Sequence of chain 1.A:
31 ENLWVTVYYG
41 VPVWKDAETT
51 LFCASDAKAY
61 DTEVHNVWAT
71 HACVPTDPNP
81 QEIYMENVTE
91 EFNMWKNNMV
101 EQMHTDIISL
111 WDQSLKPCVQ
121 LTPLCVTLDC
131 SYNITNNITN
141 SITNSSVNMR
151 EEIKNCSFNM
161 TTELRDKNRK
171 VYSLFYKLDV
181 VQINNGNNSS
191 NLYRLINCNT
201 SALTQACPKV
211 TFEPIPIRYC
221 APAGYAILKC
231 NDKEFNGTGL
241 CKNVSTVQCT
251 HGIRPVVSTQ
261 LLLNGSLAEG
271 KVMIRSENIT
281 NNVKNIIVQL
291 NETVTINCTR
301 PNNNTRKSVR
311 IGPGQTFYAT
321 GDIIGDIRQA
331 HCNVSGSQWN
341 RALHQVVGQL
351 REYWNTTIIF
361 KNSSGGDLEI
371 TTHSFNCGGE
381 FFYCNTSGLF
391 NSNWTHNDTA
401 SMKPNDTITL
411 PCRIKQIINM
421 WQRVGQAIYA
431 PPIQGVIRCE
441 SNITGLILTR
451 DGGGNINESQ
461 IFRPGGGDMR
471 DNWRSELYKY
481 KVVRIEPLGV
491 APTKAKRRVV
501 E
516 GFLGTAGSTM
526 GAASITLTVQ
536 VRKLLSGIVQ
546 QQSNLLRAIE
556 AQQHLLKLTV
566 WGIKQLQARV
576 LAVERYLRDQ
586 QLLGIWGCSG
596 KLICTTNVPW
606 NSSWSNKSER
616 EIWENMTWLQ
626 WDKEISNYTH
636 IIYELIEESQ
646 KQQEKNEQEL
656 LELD

Binding-site contacts:
Ligand atom N2 contacts residue ASN405 of chain 1.A at 2.9 Å (h-bond).
Ligand atom C1 contacts residue LYS403 of chain 1.A at 3.0 Å.
Ligand atom O5 contacts residue ASN405 of chain 1.A at 2.4 Å (h-bond).
Ligand atom O5 contacts residue LYS403 of chain 1.A at 4.4 Å.
Ligand atom O7 contacts residue LYS403 of chain 1.A at 4.0 Å.
Ligand atom O7 contacts residue ASN405 of chain 1.A at 3.5 Å (h-bond).
Ligand atom O3 contacts residue LYS403 of chain 1.A at 4.1 Å.
Ligand atom C1 contacts residue MET402 of chain 1.A at 4.1 Å (hydrophobic).
Ligand atom C5 contacts residue ASN405 of chain 1.A at 3.7 Å.
Ligand atom C8 contacts residue LYS403 of chain 1.A at 3.2 Å.
Ligand atom C3 contacts residue ASN405 of chain 1.A at 3.8 Å.
Ligand atom C2 contacts residue ASN405 of chain 1.A at 2.5 Å.
Ligand atom C2 contacts residue LYS403 of chain 1.A at 3.3 Å.
Ligand atom C8 contacts residue ASN405 of chain 1.A at 4.5 Å.
Ligand atom C1 contacts residue ASN405 of chain 1.A at 1.4 Å.
Ligand atom C7 contacts residue ASN405 of chain 1.A at 3.4 Å.
Ligand atom C4 contacts residue ASN405 of chain 1.A at 4.2 Å.
Ligand atom C8 contacts residue PRO404 of chain 1.A at 4.2 Å (hydrophobic).
Ligand atom C7 contacts residue LYS403 of chain 1.A at 3.0 Å.
Ligand atom N2 contacts residue LYS403 of chain 1.A at 2.5 Å (salt-bridge).
Ligand atom C3 contacts residue LYS403 of chain 1.A at 4.0 Å.

The small molecule below binds the protein below.
Small molecule (SMILES): CC(=O)N[C@@H]1[C@@H](O)[C@H](O)[C@@H](CO)O[C@H]1O